This protein binds this small molecule.
Small molecule (SMILES): CC(=O)N[C@H]1[C@@H](O[P](=O)(O)O[P](=O)(O)OC[C@H]2O[C@@H](n3ccc(=O)[nH]c3=O)[C@H](O)[C@@H]2O)O[C@H](CO)[C@@H](O)[C@@H]1O

Binding-site contacts:
Ligand atom C3B contacts residue ASP602 of chain 1.B at 4.2 Å.
Ligand atom O6' contacts residue GLU752 of chain 1.B at 4.3 Å.
Ligand atom O4B contacts residue LYS578 of chain 1.B at 3.7 Å.
Ligand atom C4B contacts residue THR453 of chain 1.B at 4.3 Å.
Ligand atom O3B contacts residue ALA603 of chain 1.B at 3.8 Å.
Ligand atom O2A contacts residue MG1 of chain 1.F at 3.6 Å.
Ligand atom O3B contacts residue THR453 of chain 1.B at 2.9 Å (h-bond).
Ligand atom C6' contacts residue GLU752 of chain 1.B at 3.6 Å.
Ligand atom O5' contacts residue GLN756 of chain 1.B at 4.0 Å.
Ligand atom O1' contacts residue GLN756 of chain 1.B at 4.0 Å.
Ligand atom C6 contacts residue LYS578 of chain 1.B at 4.3 Å.
Ligand atom C6' contacts residue GLN756 of chain 1.B at 4.0 Å.
Ligand atom C7' contacts residue LEU755 of chain 1.B at 4.1 Å (hydrophobic).
Ligand atom O4 contacts residue ASN575 of chain 1.B at 4.2 Å.
Ligand atom PB contacts residue ARG759 of chain 1.B at 3.5 Å.
Ligand atom O2' contacts residue TYR455 of chain 1.B at 2.8 Å.
Ligand atom C3B contacts residue THR453 of chain 1.B at 4.1 Å.
Ligand atom C6 contacts residue ASP500 of chain 1.B at 3.4 Å.
Ligand atom C4B contacts residue ASP602 of chain 1.B at 3.6 Å.
Ligand atom O2B contacts residue GLN756 of chain 1.B at 3.8 Å.
Ligand atom O6' contacts residue PRO747 of chain 1.B at 3.6 Å.
Ligand atom O3A contacts residue ARG759 of chain 1.B at 3.7 Å.
Ligand atom O1' contacts residue ARG759 of chain 1.B at 3.5 Å (salt-bridge).
Ligand atom C5 contacts residue LYS578 of chain 1.B at 4.0 Å.
Ligand atom C2B contacts residue TYR455 of chain 1.B at 4.1 Å (hydrophobic).
Ligand atom C4 contacts residue LYS578 of chain 1.B at 4.3 Å.
Ligand atom C5B contacts residue ASP602 of chain 1.B at 3.6 Å.
Ligand atom C2' contacts residue LEU755 of chain 1.B at 4.2 Å (hydrophobic).
Ligand atom O3' contacts residue LEU755 of chain 1.B at 4.2 Å.
Ligand atom C1' contacts residue GLN756 of chain 1.B at 3.6 Å.
Ligand atom O1B contacts residue ARG759 of chain 1.B at 2.5 Å (salt-bridge).
Ligand atom O1B contacts residue TRP760 of chain 1.B at 4.1 Å.
Ligand atom O4 contacts residue LYS577 of chain 1.B at 4.1 Å.
Ligand atom C5 contacts residue ASP500 of chain 1.B at 3.1 Å.
Ligand atom C6' contacts residue PRO747 of chain 1.B at 4.3 Å (hydrophobic).
Ligand atom O7' contacts residue LEU755 of chain 1.B at 3.9 Å.
Ligand atom O2' contacts residue MET454 of chain 1.B at 4.2 Å.
Ligand atom C4B contacts residue LYS578 of chain 1.B at 4.0 Å.
Ligand atom O3B contacts residue ASP602 of chain 1.B at 3.9 Å.
Ligand atom C2' contacts residue GLN756 of chain 1.B at 4.2 Å.

Sequence of chain 1.B:
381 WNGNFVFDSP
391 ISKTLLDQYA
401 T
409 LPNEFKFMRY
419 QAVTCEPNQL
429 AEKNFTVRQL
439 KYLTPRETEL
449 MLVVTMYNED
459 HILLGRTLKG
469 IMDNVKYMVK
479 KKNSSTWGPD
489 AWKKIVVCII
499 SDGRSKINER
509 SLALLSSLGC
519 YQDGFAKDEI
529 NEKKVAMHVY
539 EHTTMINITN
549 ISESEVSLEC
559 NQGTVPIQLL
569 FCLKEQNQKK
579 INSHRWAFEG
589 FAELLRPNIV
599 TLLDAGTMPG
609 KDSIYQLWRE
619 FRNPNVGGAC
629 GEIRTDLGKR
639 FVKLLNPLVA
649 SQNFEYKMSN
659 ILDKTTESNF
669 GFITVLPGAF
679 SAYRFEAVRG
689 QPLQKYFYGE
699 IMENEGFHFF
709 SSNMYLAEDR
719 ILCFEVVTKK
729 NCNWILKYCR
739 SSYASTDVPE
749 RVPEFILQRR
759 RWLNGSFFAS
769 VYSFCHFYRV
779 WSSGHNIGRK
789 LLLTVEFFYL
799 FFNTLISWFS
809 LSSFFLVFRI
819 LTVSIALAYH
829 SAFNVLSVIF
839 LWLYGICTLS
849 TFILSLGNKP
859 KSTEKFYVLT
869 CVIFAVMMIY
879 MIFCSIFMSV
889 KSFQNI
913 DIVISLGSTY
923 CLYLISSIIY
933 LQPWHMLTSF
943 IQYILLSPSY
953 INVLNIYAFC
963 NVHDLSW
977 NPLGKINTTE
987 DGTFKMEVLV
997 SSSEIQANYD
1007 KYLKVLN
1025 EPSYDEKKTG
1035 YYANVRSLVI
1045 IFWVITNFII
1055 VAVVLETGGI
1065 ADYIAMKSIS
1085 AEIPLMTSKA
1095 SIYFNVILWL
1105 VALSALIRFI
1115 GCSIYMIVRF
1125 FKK